Sequence of chain 2.I:
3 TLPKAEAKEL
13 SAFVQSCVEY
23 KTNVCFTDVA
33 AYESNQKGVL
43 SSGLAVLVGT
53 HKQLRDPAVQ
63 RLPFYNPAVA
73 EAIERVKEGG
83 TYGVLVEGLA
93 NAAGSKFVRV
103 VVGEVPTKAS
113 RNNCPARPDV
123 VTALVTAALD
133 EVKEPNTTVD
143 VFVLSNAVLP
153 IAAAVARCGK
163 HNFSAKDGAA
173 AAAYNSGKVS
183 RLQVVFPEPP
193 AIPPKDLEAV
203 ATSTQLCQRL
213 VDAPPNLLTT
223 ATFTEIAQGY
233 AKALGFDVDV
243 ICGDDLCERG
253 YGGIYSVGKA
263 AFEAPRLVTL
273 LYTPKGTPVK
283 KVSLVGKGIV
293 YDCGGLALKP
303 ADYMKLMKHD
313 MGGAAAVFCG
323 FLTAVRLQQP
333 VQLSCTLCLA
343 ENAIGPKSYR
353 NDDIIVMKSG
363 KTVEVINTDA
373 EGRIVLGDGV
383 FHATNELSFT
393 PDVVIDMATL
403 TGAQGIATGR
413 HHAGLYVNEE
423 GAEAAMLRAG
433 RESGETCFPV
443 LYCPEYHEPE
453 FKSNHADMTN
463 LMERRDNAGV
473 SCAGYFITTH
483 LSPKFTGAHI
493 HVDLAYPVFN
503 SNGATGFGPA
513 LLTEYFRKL

Binding-site contacts:
Ligand atom C2 contacts residue MN1 of chain 2.CB at 2.9 Å.
Ligand atom C16 contacts residue ASN369 of chain 2.I at 3.7 Å.
Ligand atom O3 contacts residue ASP371 of chain 2.I at 2.4 Å (salt-bridge).
Ligand atom C10 contacts residue MET309 of chain 2.I at 3.6 Å (hydrophobic).
Ligand atom C8 contacts residue ALA497 of chain 2.I at 3.7 Å (hydrophobic).
Ligand atom O1 contacts residue GLY404 of chain 2.I at 2.9 Å (h-bond).
Ligand atom C2 contacts residue LEU402 of chain 2.I at 3.5 Å (hydrophobic).
Ligand atom C6 contacts residue LEU402 of chain 2.I at 3.4 Å (hydrophobic).
Ligand atom C16 contacts residue LEU463 of chain 2.I at 3.7 Å (hydrophobic).
Ligand atom O2 contacts residue BCT1 of chain 2.FB at 3.3 Å (h-bond).
Ligand atom O4 contacts residue ARG467 of chain 2.I at 3.4 Å (salt-bridge).
Ligand atom C2 contacts residue BCT1 of chain 2.FB at 3.6 Å.
Ligand atom N2 contacts residue MN1 of chain 2.DB at 2.0 Å.
Ligand atom C9 contacts residue MET309 of chain 2.I at 3.7 Å (hydrophobic).
Ligand atom O2 contacts residue GLU373 of chain 2.I at 2.9 Å (salt-bridge).
Ligand atom O2 contacts residue LYS289 of chain 2.I at 3.1 Å (salt-bridge).
Ligand atom O2 contacts residue MN1 of chain 2.CB at 1.9 Å.
Ligand atom C3 contacts residue MN1 of chain 2.CB at 2.8 Å.
Ligand atom N2 contacts residue THR401 of chain 2.I at 3.2 Å (h-bond).
Ligand atom O2 contacts residue MN1 of chain 2.DB at 1.9 Å.
Ligand atom C11 contacts residue MET309 of chain 2.I at 3.7 Å (hydrophobic).
Ligand atom N1 contacts residue LEU402 of chain 2.I at 3.8 Å.
Ligand atom N2 contacts residue ASP312 of chain 2.I at 2.6 Å (salt-bridge).
Ligand atom N2 contacts residue ASP294 of chain 2.I at 3.1 Å (salt-bridge).
Ligand atom C6 contacts residue THR401 of chain 2.I at 3.5 Å.
Ligand atom C1 contacts residue MN1 of chain 2.DB at 3.0 Å.
Ligand atom O1 contacts residue THR403 of chain 2.I at 3.4 Å.
Ligand atom O2 contacts residue ASP371 of chain 2.I at 3.2 Å (salt-bridge).
Ligand atom N2 contacts residue LYS289 of chain 2.I at 2.8 Å (salt-bridge).
Ligand atom O3 contacts residue MN1 of chain 2.CB at 1.9 Å.
Ligand atom O3 contacts residue ASP294 of chain 2.I at 3.3 Å (salt-bridge).
Ligand atom C1 contacts residue ASP294 of chain 2.I at 3.5 Å.
Ligand atom C2 contacts residue MN1 of chain 2.DB at 2.9 Å.
Ligand atom C3 contacts residue ASP371 of chain 2.I at 3.1 Å.
Ligand atom O3 contacts residue LYS301 of chain 2.I at 3.0 Å (salt-bridge).
Ligand atom C3 contacts residue LYS301 of chain 2.I at 3.8 Å.
Ligand atom C2 contacts residue LYS289 of chain 2.I at 3.6 Å.
Ligand atom O2 contacts residue ASP294 of chain 2.I at 2.1 Å (salt-bridge).
Ligand atom C2 contacts residue ASP294 of chain 2.I at 3.3 Å.
Ligand atom C15 contacts residue ASP371 of chain 2.I at 3.6 Å.

A protein and the small-molecule ligand that binds it are described below.
Small molecule (SMILES): CC(C)C[C@H](NC(=O)[C@@H](O)[C@H](N)Cc1ccccc1)C(=O)O